This protein binds this small molecule.
Small molecule (SMILES): Oc1cc(O)c2c(c1)O[C@H](c1ccc(O)c(O)c1)[C@@H](O)C2

Sequence of chain 1.F:
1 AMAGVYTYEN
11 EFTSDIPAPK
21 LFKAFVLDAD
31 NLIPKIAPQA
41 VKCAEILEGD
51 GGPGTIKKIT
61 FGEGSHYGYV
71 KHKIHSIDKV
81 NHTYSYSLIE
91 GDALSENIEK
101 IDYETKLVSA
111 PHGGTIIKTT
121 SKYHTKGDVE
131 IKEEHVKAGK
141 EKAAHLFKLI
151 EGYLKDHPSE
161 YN

Binding-site contacts:
Ligand atom C96 contacts residue LYS148 of chain 1.F at 3.5 Å.
Ligand atom C4 contacts residue GLY152 of chain 1.F at 4.2 Å.
Ligand atom C7 contacts residue TYR153 of chain 1.F at 3.9 Å (hydrophobic).
Ligand atom O94 contacts residue HIS145 of chain 1.F at 3.0 Å.
Ligand atom C10 contacts residue GLY152 of chain 1.F at 3.7 Å.
Ligand atom C95 contacts residue LYS148 of chain 1.F at 3.3 Å.
Ligand atom C92 contacts residue HIS145 of chain 1.F at 4.5 Å.
Ligand atom C2 contacts residue LEU149 of chain 1.F at 4.2 Å (hydrophobic).
Ligand atom O1 contacts residue LEU149 of chain 1.F at 3.3 Å.
Ligand atom O93 contacts residue HIS145 of chain 1.F at 3.4 Å (h-bond).
Ligand atom O71 contacts residue LEU149 of chain 1.F at 4.0 Å.
Ligand atom C9 contacts residue LEU149 of chain 1.F at 4.1 Å (hydrophobic).
Ligand atom C5 contacts residue TYR153 of chain 1.F at 4.3 Å (hydrophobic).
Ligand atom O71 contacts residue TYR153 of chain 1.F at 4.0 Å.
Ligand atom C7 contacts residue GLY152 of chain 1.F at 4.1 Å.
Ligand atom C94 contacts residue LYS148 of chain 1.F at 4.4 Å.
Ligand atom C93 contacts residue HIS145 of chain 1.F at 3.6 Å.
Ligand atom C6 contacts residue GLY152 of chain 1.F at 3.6 Å.
Ligand atom O51 contacts residue ASP156 of chain 1.F at 3.1 Å (salt-bridge).
Ligand atom O71 contacts residue ILE36 of chain 1.F at 3.8 Å.
Ligand atom C8 contacts residue GLY152 of chain 1.F at 4.4 Å.
Ligand atom C5 contacts residue ASP156 of chain 1.F at 4.1 Å.
Ligand atom C95 contacts residue HIS145 of chain 1.F at 4.3 Å.
Ligand atom C96 contacts residue LEU149 of chain 1.F at 4.3 Å (hydrophobic).
Ligand atom O51 contacts residue GLY152 of chain 1.F at 3.8 Å.
Ligand atom C91 contacts residue LEU149 of chain 1.F at 4.0 Å (hydrophobic).
Ligand atom C7 contacts residue LEU149 of chain 1.F at 3.9 Å (hydrophobic).
Ligand atom C9 contacts residue GLY152 of chain 1.F at 4.2 Å.
Ligand atom C5 contacts residue GLY152 of chain 1.F at 3.5 Å.
Ligand atom C8 contacts residue LEU149 of chain 1.F at 3.8 Å (hydrophobic).
Ligand atom C94 contacts residue HIS145 of chain 1.F at 3.5 Å.
Ligand atom C6 contacts residue ASP156 of chain 1.F at 4.2 Å.
Ligand atom C6 contacts residue TYR153 of chain 1.F at 3.7 Å (hydrophobic).
Ligand atom C92 contacts residue LEU149 of chain 1.F at 4.1 Å (hydrophobic).